Sequence of chain 1.D:
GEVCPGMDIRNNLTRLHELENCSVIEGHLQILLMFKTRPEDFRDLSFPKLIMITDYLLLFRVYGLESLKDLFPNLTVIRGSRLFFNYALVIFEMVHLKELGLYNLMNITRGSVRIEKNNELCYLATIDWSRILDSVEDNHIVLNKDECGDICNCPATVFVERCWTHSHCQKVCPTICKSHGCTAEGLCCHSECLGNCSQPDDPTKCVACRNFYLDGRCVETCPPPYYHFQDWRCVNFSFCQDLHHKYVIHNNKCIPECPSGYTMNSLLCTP

This small molecule binds to this protein.
Small molecule (SMILES): CC(=O)N[C@@H]1[C@@H](O)[C@H](O)[C@@H](CO)O[C@H]1O

Binding-site contacts:
Ligand atom C2 contacts residue THR18 of chain 1.D at 4.0 Å.
Ligand atom C3 contacts residue THR18 of chain 1.D at 4.5 Å.
Ligand atom O7 contacts residue ASN15 of chain 1.D at 3.9 Å.
Ligand atom N2 contacts residue ASN16 of chain 1.D at 3.1 Å (h-bond).
Ligand atom O5 contacts residue THR18 of chain 1.D at 3.0 Å (h-bond).
Ligand atom C2 contacts residue ASN16 of chain 1.D at 2.4 Å.
Ligand atom C5 contacts residue ASN16 of chain 1.D at 3.6 Å.
Ligand atom C5 contacts residue THR18 of chain 1.D at 3.9 Å.
Ligand atom C3 contacts residue ASN16 of chain 1.D at 3.8 Å.
Ligand atom C7 contacts residue ASN16 of chain 1.D at 3.3 Å.
Ligand atom O7 contacts residue ASN16 of chain 1.D at 2.9 Å (h-bond).
Ligand atom C7 contacts residue ASN15 of chain 1.D at 4.2 Å.
Ligand atom C4 contacts residue ASN16 of chain 1.D at 4.0 Å.
Ligand atom C8 contacts residue ASN15 of chain 1.D at 3.8 Å.
Ligand atom C6 contacts residue THR18 of chain 1.D at 4.2 Å.
Ligand atom C1 contacts residue THR18 of chain 1.D at 3.5 Å.
Ligand atom C1 contacts residue ASN16 of chain 1.D at 1.4 Å.
Ligand atom C4 contacts residue THR18 of chain 1.D at 3.9 Å.
Ligand atom O5 contacts residue ASN16 of chain 1.D at 2.3 Å (h-bond).